A small-molecule ligand and the protein it binds are described below.
Small molecule (SMILES): Cc1cc(CCCOc2c(C)cc(-c3noc(C(F)(F)F)n3)cc2C)on1

Sequence of chain 16.C:
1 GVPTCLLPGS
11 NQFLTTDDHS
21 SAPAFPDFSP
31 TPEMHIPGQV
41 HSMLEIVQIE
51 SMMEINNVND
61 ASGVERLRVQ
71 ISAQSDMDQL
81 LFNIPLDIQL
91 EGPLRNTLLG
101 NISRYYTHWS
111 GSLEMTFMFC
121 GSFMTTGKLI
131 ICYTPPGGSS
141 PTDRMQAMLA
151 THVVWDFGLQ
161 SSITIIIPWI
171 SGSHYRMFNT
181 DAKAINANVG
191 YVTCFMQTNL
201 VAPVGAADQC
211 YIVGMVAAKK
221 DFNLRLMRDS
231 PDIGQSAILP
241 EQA

Sequence of chain 16.A:
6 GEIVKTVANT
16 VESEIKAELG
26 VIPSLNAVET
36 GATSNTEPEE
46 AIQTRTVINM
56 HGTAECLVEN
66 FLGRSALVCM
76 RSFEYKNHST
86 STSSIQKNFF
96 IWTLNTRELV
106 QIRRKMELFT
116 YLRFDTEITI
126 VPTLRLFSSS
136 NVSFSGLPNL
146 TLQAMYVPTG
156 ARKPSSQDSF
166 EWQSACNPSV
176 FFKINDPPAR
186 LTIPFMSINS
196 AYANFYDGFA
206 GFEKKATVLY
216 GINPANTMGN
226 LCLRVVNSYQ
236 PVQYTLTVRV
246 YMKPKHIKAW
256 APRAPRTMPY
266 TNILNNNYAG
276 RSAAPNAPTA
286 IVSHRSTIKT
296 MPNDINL

Sequence of chain 17.C:
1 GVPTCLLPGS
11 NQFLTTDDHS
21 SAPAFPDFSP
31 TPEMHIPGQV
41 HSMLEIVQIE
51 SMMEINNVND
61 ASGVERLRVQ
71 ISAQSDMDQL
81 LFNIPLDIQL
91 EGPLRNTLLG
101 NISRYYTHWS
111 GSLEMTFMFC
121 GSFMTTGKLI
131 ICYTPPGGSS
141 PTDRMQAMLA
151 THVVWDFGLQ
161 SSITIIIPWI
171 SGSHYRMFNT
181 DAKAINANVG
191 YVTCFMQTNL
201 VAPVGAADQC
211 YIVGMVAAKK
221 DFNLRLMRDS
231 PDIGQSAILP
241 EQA

Binding-site contacts:
Ligand atom C6B contacts residue LEU99 of chain 16.A at 3.9 Å (hydrophobic).
Ligand atom CM2 contacts residue MET191 of chain 16.A at 3.4 Å (hydrophobic).
Ligand atom C5B contacts residue ILE123 of chain 16.A at 3.7 Å (hydrophobic).
Ligand atom O1B contacts residue LEU99 of chain 16.A at 3.6 Å.
Ligand atom C3B contacts residue ILE188 of chain 16.A at 3.5 Å (hydrophobic).
Ligand atom F2 contacts residue SER174 of chain 16.A at 3.7 Å.
Ligand atom F3 contacts residue SER174 of chain 16.A at 3.8 Å.
Ligand atom F3 contacts residue ALA149 of chain 16.A at 3.6 Å.
Ligand atom CM2 contacts residue ILE188 of chain 16.A at 3.6 Å (hydrophobic).
Ligand atom F3 contacts residue PRO173 of chain 16.A at 2.6 Å.
Ligand atom CM6 contacts residue ILE123 of chain 16.A at 3.8 Å (hydrophobic).
Ligand atom O1 contacts residue PHE119 of chain 16.A at 3.5 Å.
Ligand atom N2 contacts residue PHE119 of chain 16.A at 3.5 Å.
Ligand atom F2 contacts residue ALA149 of chain 16.A at 2.5 Å.
Ligand atom C2B contacts residue LEU99 of chain 16.A at 3.4 Å (hydrophobic).
Ligand atom N2 contacts residue TYR197 of chain 16.A at 3.4 Å.
Ligand atom CM4 contacts residue LEU186 of chain 16.A at 3.8 Å (hydrophobic).
Ligand atom F3 contacts residue MET150 of chain 16.A at 3.8 Å.
Ligand atom C3A contacts residue LEU186 of chain 16.A at 3.8 Å (hydrophobic).
Ligand atom F1 contacts residue LEU186 of chain 16.A at 3.1 Å.
Ligand atom F3 contacts residue TYR151 of chain 16.A at 2.9 Å.
Ligand atom C2B contacts residue ILE188 of chain 16.A at 3.7 Å (hydrophobic).
Ligand atom C1B contacts residue LEU99 of chain 16.A at 3.6 Å (hydrophobic).
Ligand atom C3 contacts residue THR101 of chain 16.A at 3.8 Å.
Ligand atom CM2 contacts residue LEU99 of chain 16.A at 3.3 Å (hydrophobic).
Ligand atom N1A contacts residue LEU226 of chain 16.A at 3.6 Å.
Ligand atom CM4 contacts residue ALA149 of chain 16.A at 3.6 Å (hydrophobic).
Ligand atom CM3 contacts residue THR101 of chain 16.A at 3.8 Å.
Ligand atom F2 contacts residue VAL175 of chain 16.A at 3.2 Å.
Ligand atom C3C contacts residue THR121 of chain 16.A at 3.7 Å.
Ligand atom CM4 contacts residue PRO173 of chain 16.A at 3.7 Å (hydrophobic).
Ligand atom N3A contacts residue TYR151 of chain 16.A at 3.6 Å.
Ligand atom O1 contacts residue TYR197 of chain 16.A at 3.3 Å.
Ligand atom CM6 contacts residue TRP97 of chain 16.A at 3.6 Å (hydrophobic).
Ligand atom C4 contacts residue THR101 of chain 16.A at 3.8 Å.
Ligand atom O1A contacts residue LEU186 of chain 16.A at 3.7 Å.
Ligand atom C3A contacts residue LEU226 of chain 16.A at 3.8 Å (hydrophobic).
Ligand atom O1A contacts residue LEU226 of chain 16.A at 3.6 Å.
Ligand atom C2A contacts residue LEU226 of chain 16.A at 3.8 Å (hydrophobic).
Ligand atom C6B contacts residue ILE123 of chain 16.A at 3.8 Å (hydrophobic).